This protein binds this small molecule.
Small molecule (SMILES): CC(=O)N[C@H]1[C@H](O[C@H]2[C@H](O)[C@@H](NC(C)=O)CO[C@@H]2CO)O[C@H](CO)[C@@H](O[C@@H]2O[C@H](CO)[C@@H](O)[C@H](O)[C@H]2NC(C)=O)[C@@H]1O

Sequence of chain 1.C:
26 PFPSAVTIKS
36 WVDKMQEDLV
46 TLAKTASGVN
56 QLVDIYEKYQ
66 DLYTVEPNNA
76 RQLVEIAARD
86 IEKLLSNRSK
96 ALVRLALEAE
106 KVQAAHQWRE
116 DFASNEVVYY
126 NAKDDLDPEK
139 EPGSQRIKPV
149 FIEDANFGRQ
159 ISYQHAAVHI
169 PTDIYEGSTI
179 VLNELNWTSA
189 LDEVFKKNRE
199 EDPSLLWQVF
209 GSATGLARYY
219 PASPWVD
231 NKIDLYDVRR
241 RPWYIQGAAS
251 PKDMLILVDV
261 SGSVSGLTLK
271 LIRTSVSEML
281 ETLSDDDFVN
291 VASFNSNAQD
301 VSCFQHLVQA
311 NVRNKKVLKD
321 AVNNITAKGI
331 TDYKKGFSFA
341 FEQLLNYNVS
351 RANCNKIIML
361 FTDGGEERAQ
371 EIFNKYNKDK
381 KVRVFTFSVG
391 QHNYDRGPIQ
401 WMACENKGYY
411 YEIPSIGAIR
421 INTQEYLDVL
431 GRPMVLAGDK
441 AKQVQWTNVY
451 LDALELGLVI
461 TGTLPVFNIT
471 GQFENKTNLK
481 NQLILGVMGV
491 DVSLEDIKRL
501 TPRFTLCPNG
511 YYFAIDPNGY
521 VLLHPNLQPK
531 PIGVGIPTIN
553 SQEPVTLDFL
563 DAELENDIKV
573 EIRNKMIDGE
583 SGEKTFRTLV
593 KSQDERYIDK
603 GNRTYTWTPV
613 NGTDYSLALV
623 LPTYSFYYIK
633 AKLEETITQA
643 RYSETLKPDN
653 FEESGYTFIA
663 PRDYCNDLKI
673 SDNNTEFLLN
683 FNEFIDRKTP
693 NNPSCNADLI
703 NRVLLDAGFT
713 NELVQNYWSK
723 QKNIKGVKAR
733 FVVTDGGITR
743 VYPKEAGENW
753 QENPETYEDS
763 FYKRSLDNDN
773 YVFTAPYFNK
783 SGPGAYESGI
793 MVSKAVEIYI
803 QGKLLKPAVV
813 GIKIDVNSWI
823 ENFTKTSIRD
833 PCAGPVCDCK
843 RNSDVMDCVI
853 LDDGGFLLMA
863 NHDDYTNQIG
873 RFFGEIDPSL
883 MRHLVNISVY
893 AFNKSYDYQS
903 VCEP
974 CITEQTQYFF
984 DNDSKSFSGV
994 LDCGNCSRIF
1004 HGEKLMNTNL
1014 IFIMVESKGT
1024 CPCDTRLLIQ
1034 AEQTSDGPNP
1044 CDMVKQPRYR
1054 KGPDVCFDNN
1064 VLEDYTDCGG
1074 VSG

Binding-site contacts:
Ligand atom C8 contacts residue TRP185 of chain 1.C at 3.8 Å (hydrophobic).
Ligand atom O6 contacts residue GLU121 of chain 1.C at 3.5 Å (salt-bridge).
Ligand atom O5 contacts residue GLU121 of chain 1.C at 4.2 Å.
Ligand atom C7 contacts residue ASN184 of chain 1.C at 3.3 Å.
Ligand atom C8 contacts residue ASN184 of chain 1.C at 2.5 Å.
Ligand atom C3 contacts residue ASN184 of chain 1.C at 3.8 Å.
Ligand atom O7 contacts residue ASN184 of chain 1.C at 4.3 Å.
Ligand atom C8 contacts residue ALA188 of chain 1.C at 4.5 Å (hydrophobic).
Ligand atom C5 contacts residue ASN184 of chain 1.C at 3.7 Å.
Ligand atom C1 contacts residue ASN184 of chain 1.C at 1.5 Å.
Ligand atom O5 contacts residue ASN184 of chain 1.C at 2.5 Å (h-bond).
Ligand atom C5 contacts residue GLU121 of chain 1.C at 4.4 Å.
Ligand atom C4 contacts residue ASN184 of chain 1.C at 4.3 Å.
Ligand atom N2 contacts residue ASN184 of chain 1.C at 2.8 Å (h-bond).
Ligand atom C6 contacts residue GLU121 of chain 1.C at 3.3 Å.
Ligand atom O7 contacts residue ARG114 of chain 1.C at 3.7 Å.
Ligand atom C2 contacts residue ASN184 of chain 1.C at 2.4 Å.